Binding-site contacts:
Ligand atom C2 contacts residue VAL297 of chain 2.A at 4.0 Å (hydrophobic).
Ligand atom C1 contacts residue VAL297 of chain 2.A at 3.8 Å (hydrophobic).
Ligand atom C2 contacts residue ASN285 of chain 2.A at 2.5 Å.
Ligand atom C5 contacts residue ASN298 of chain 2.A at 3.8 Å.
Ligand atom C5 contacts residue ASN285 of chain 2.A at 3.6 Å.
Ligand atom C7 contacts residue ASN285 of chain 2.A at 3.3 Å.
Ligand atom C3 contacts residue VAL297 of chain 2.A at 4.2 Å (hydrophobic).
Ligand atom C6 contacts residue GLU398 of chain 2.A at 4.3 Å.
Ligand atom O5 contacts residue ASN298 of chain 2.A at 3.8 Å.
Ligand atom C7 contacts residue VAL297 of chain 2.A at 4.4 Å (hydrophobic).
Ligand atom C8 contacts residue SER45 of chain 2.A at 3.5 Å.
Ligand atom C4 contacts residue ASN285 of chain 2.A at 4.3 Å.
Ligand atom N2 contacts residue VAL297 of chain 2.A at 3.5 Å (h-bond).
Ligand atom N2 contacts residue ASN285 of chain 2.A at 3.0 Å (h-bond).
Ligand atom C3 contacts residue ASN285 of chain 2.A at 3.8 Å.
Ligand atom O5 contacts residue ASN285 of chain 2.A at 2.4 Å (h-bond).
Ligand atom C8 contacts residue ASN285 of chain 2.A at 4.5 Å.
Ligand atom O7 contacts residue ASN285 of chain 2.A at 3.2 Å (h-bond).
Ligand atom C6 contacts residue ASN298 of chain 2.A at 4.1 Å.
Ligand atom C1 contacts residue ASN285 of chain 2.A at 1.4 Å.
Ligand atom C8 contacts residue VAL297 of chain 2.A at 4.1 Å (hydrophobic).
Ligand atom C1 contacts residue ASN298 of chain 2.A at 4.0 Å.

Sequence of chain 2.A:
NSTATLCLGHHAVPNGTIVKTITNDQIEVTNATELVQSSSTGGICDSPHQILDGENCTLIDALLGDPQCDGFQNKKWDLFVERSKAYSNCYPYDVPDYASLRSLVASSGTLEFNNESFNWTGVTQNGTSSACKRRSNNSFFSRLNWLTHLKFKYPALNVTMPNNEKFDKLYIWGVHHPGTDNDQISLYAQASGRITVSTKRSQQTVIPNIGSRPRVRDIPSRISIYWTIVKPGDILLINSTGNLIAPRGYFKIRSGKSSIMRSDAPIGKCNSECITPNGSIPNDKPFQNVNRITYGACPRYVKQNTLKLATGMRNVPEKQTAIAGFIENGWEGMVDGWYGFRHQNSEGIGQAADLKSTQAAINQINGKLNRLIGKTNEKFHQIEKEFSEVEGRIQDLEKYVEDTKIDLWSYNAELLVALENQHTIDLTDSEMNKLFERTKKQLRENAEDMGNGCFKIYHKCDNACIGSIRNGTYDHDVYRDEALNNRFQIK

A small-molecule ligand and the protein it binds are described below.
Small molecule (SMILES): CC(=O)N[C@@H]1[C@@H](O)[C@H](O)[C@@H](CO)O[C@H]1O